The small molecule below binds the protein below.
Small molecule (SMILES): CC(=O)N[C@@H]1[C@@H](O)[C@H](O)[C@@H](CO)O[C@H]1O

Sequence of chain 1.E:
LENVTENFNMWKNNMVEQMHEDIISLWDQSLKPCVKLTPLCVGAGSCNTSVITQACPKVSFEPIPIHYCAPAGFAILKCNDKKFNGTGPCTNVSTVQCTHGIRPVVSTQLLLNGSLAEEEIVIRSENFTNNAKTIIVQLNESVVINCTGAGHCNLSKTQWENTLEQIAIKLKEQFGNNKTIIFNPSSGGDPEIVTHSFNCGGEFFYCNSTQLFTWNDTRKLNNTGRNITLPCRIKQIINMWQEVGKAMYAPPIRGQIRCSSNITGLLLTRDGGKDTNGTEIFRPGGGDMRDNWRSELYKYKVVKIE

Binding-site contacts:
Ligand atom O6 contacts residue ASN206 of chain 1.E at 3.5 Å (h-bond).
Ligand atom C4 contacts residue CYS266 of chain 1.E at 3.7 Å (hydrophobic).
Ligand atom C5 contacts residue ASN120 of chain 1.E at 3.7 Å.
Ligand atom C4 contacts residue SER267 of chain 1.E at 4.5 Å.
Ligand atom O4 contacts residue CYS266 of chain 1.E at 2.8 Å (h-bond).
Ligand atom N2 contacts residue ASN120 of chain 1.E at 2.9 Å (h-bond).
Ligand atom C4 contacts residue SER268 of chain 1.E at 4.3 Å.
Ligand atom C3 contacts residue ASN120 of chain 1.E at 3.8 Å.
Ligand atom C1 contacts residue ARG110 of chain 1.E at 4.3 Å.
Ligand atom C1 contacts residue ASN120 of chain 1.E at 1.4 Å.
Ligand atom C2 contacts residue ASN120 of chain 1.E at 2.5 Å.
Ligand atom C8 contacts residue NAG1 of chain 1.SA at 3.9 Å.
Ligand atom C4 contacts residue ASN120 of chain 1.E at 4.2 Å.
Ligand atom O5 contacts residue ASN120 of chain 1.E at 2.4 Å (h-bond).
Ligand atom C7 contacts residue ASN120 of chain 1.E at 4.2 Å.
Ligand atom C6 contacts residue SER268 of chain 1.E at 4.1 Å.
Ligand atom C5 contacts residue SER268 of chain 1.E at 4.2 Å.
Ligand atom O4 contacts residue CYS207 of chain 1.E at 4.5 Å.
Ligand atom C6 contacts residue LEU119 of chain 1.E at 4.3 Å (hydrophobic).
Ligand atom O6 contacts residue VAL112 of chain 1.E at 4.2 Å.
Ligand atom O5 contacts residue SER268 of chain 1.E at 3.5 Å.
Ligand atom N2 contacts residue SER267 of chain 1.E at 4.0 Å.
Ligand atom C2 contacts residue SER268 of chain 1.E at 4.3 Å.
Ligand atom C7 contacts residue SER267 of chain 1.E at 3.9 Å.
Ligand atom O3 contacts residue SER267 of chain 1.E at 3.7 Å.
Ligand atom C8 contacts residue SER267 of chain 1.E at 3.4 Å.
Ligand atom O5 contacts residue VAL112 of chain 1.E at 4.3 Å.
Ligand atom C1 contacts residue SER268 of chain 1.E at 4.3 Å.
Ligand atom C6 contacts residue VAL112 of chain 1.E at 4.4 Å (hydrophobic).
Ligand atom C3 contacts residue SER267 of chain 1.E at 4.1 Å.
Ligand atom C2 contacts residue SER267 of chain 1.E at 3.6 Å.